Sequence of chain 1.A:
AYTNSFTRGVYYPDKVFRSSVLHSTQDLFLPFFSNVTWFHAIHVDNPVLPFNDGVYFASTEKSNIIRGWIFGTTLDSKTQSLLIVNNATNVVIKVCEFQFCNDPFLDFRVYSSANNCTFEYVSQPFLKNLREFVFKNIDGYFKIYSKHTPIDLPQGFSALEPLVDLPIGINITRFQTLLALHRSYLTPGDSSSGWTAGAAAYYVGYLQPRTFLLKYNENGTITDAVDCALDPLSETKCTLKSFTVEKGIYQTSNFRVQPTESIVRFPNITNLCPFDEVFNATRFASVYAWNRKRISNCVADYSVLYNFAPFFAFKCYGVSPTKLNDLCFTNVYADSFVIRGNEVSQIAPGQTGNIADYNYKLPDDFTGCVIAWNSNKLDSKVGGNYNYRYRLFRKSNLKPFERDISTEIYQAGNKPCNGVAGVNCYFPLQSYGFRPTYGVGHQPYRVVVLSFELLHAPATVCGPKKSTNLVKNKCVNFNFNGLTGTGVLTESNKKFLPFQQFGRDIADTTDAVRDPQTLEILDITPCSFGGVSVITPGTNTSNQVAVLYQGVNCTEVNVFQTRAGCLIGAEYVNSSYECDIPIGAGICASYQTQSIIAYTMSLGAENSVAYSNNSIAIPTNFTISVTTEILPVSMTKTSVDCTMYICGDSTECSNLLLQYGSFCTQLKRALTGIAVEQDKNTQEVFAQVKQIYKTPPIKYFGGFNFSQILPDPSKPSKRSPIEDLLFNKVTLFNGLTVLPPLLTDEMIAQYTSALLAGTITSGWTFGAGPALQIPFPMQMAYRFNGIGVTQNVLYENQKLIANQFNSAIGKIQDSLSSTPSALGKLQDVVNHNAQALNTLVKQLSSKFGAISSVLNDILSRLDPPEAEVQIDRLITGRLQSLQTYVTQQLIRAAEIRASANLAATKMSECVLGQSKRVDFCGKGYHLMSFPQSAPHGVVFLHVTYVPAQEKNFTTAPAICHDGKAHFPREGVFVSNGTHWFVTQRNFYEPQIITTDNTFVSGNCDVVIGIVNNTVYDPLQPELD

The protein below binds the small molecule below.
Small molecule (SMILES): CC(=O)N[C@@H]1[C@@H](O)[C@H](O)[C@@H](CO)O[C@H]1O

Binding-site contacts:
Ligand atom C2 contacts residue ASN616 of chain 1.A at 4.2 Å.
Ligand atom C8 contacts residue GLN644 of chain 1.A at 4.1 Å.
Ligand atom C1 contacts residue ASN616 of chain 1.A at 3.4 Å.
Ligand atom C8 contacts residue ASN616 of chain 1.A at 3.9 Å.
Ligand atom O7 contacts residue ASN616 of chain 1.A at 2.4 Å (h-bond).
Ligand atom N2 contacts residue ASN616 of chain 1.A at 3.9 Å.
Ligand atom C7 contacts residue ASN616 of chain 1.A at 3.1 Å.
Ligand atom O5 contacts residue ASN616 of chain 1.A at 4.5 Å.